Sequence of chain 2.A:
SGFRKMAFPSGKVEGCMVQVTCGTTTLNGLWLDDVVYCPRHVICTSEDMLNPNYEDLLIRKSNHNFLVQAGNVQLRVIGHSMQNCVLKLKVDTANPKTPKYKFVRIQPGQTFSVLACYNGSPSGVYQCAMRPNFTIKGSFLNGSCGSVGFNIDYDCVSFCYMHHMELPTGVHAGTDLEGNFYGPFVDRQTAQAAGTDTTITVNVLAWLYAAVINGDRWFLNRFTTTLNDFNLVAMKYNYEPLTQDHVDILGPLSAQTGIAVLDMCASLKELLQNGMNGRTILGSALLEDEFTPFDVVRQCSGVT

Binding-site contacts:
Ligand atom C8 contacts residue PHE140 of chain 1.A at 3.9 Å (hydrophobic).
Ligand atom C5 contacts residue CYS145 of chain 1.A at 4.0 Å (hydrophobic).
Ligand atom C9 contacts residue ASN142 of chain 1.A at 3.6 Å.
Ligand atom C13 contacts residue ASN142 of chain 1.A at 3.9 Å.
Ligand atom C7 contacts residue PHE140 of chain 1.A at 3.2 Å (hydrophobic).
Ligand atom N2 contacts residue PHE140 of chain 1.A at 3.6 Å.
Ligand atom CL contacts residue ASP187 of chain 1.A at 3.1 Å.
Ligand atom CL contacts residue MET165 of chain 1.A at 3.7 Å.
Ligand atom C6 contacts residue GLU166 of chain 1.A at 3.8 Å.
Ligand atom C9 contacts residue PHE140 of chain 1.A at 3.8 Å (hydrophobic).
Ligand atom C15 contacts residue HIS41 of chain 1.A at 3.6 Å.
Ligand atom C18 contacts residue MET49 of chain 1.A at 3.9 Å (hydrophobic).
Ligand atom C10 contacts residue ASN142 of chain 1.A at 3.6 Å.
Ligand atom C8 contacts residue GLU166 of chain 1.A at 3.9 Å.
Ligand atom C9 contacts residue GLU166 of chain 1.A at 3.7 Å.
Ligand atom C9 contacts residue LEU141 of chain 1.A at 3.6 Å (hydrophobic).
Ligand atom C4 contacts residue HIS164 of chain 1.A at 3.9 Å.
Ligand atom N2 contacts residue GLU166 of chain 1.A at 3.7 Å.
Ligand atom C7 contacts residue GLU166 of chain 1.A at 3.5 Å.
Ligand atom C11 contacts residue ASN142 of chain 1.A at 3.7 Å.
Ligand atom N2 contacts residue HIS163 of chain 1.A at 2.9 Å (h-bond).
Ligand atom C6 contacts residue SER144 of chain 1.A at 3.9 Å.
Ligand atom C contacts residue GLN189 of chain 1.A at 3.4 Å.
Ligand atom O contacts residue GLU166 of chain 1.A at 3.3 Å (salt-bridge).
Ligand atom C15 contacts residue HIS164 of chain 1.A at 3.4 Å.
Ligand atom C2 contacts residue DMS1 of chain 1.G at 3.8 Å.
Ligand atom C6 contacts residue CYS145 of chain 1.A at 3.9 Å (hydrophobic).
Ligand atom C16 contacts residue MET49 of chain 1.A at 3.7 Å (hydrophobic).
Ligand atom C15 contacts residue MET165 of chain 1.A at 3.6 Å (hydrophobic).
Ligand atom N2 contacts residue SER144 of chain 1.A at 3.6 Å (h-bond).
Ligand atom C8 contacts residue LEU141 of chain 1.A at 3.6 Å (hydrophobic).
Ligand atom C8 contacts residue ASN142 of chain 1.A at 3.8 Å.
Ligand atom C17 contacts residue MET49 of chain 1.A at 3.5 Å (hydrophobic).
Ligand atom C12 contacts residue ASN142 of chain 1.A at 3.5 Å.
Ligand atom C16 contacts residue MET165 of chain 1.A at 3.5 Å (hydrophobic).
Ligand atom C7 contacts residue LEU141 of chain 1.A at 3.7 Å (hydrophobic).
Ligand atom CL contacts residue HIS41 of chain 1.A at 3.5 Å.
Ligand atom N1 contacts residue CYS145 of chain 1.A at 3.4 Å (h-bond).
Ligand atom O contacts residue MET165 of chain 1.A at 3.4 Å.
Ligand atom C6 contacts residue HIS163 of chain 1.A at 3.3 Å.

Sequence of chain 1.A:
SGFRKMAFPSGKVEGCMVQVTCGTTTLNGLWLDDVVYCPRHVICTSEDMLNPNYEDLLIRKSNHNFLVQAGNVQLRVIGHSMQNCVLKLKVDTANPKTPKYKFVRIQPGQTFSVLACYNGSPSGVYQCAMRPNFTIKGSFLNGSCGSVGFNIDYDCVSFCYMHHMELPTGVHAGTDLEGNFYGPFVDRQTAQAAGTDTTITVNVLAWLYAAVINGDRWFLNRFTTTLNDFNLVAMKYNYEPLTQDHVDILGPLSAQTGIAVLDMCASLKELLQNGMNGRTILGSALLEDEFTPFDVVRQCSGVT

A protein and the small-molecule ligand that binds it are described below.
Small molecule (SMILES): CN1CC[C@@H](C(=O)Nc2cncc3ccccc23)c2cc(Cl)ccc21